Binding-site contacts:
Ligand atom OXT contacts residue GLY477 of chain 1.A at 2.9 Å (h-bond).
Ligand atom C contacts residue THR476 of chain 1.A at 4.3 Å.
Ligand atom O contacts residue SER323 of chain 1.A at 3.5 Å (h-bond).
Ligand atom C contacts residue ALA478 of chain 1.A at 3.8 Å (hydrophobic).
Ligand atom N contacts residue GLU137 of chain 1.A at 3.3 Å (salt-bridge).
Ligand atom OXT contacts residue PHE185 of chain 1.A at 4.1 Å.
Ligand atom CB contacts residue SER323 of chain 1.A at 4.3 Å.
Ligand atom CG contacts residue ILE189 of chain 1.A at 3.8 Å (hydrophobic).
Ligand atom CB contacts residue CYS322 of chain 1.A at 4.1 Å (hydrophobic).
Ligand atom CD contacts residue ALA478 of chain 1.A at 4.5 Å (hydrophobic).
Ligand atom OXT contacts residue LYS321 of chain 1.A at 4.2 Å.
Ligand atom CB contacts residue PHE185 of chain 1.A at 3.7 Å (hydrophobic).
Ligand atom CB contacts residue PHE485 of chain 1.A at 4.2 Å (hydrophobic).
Ligand atom N contacts residue ALA478 of chain 1.A at 3.8 Å.
Ligand atom CG contacts residue PHE485 of chain 1.A at 3.6 Å (hydrophobic).
Ligand atom CB contacts residue ILE189 of chain 1.A at 4.5 Å (hydrophobic).
Ligand atom OXT contacts residue THR476 of chain 1.A at 3.8 Å.
Ligand atom OXT contacts residue SER323 of chain 1.A at 2.6 Å (h-bond).
Ligand atom C contacts residue SER323 of chain 1.A at 3.2 Å.
Ligand atom CA contacts residue SER323 of chain 1.A at 4.3 Å.
Ligand atom CG contacts residue GLU137 of chain 1.A at 4.1 Å.
Ligand atom CA contacts residue GLU137 of chain 1.A at 4.2 Å.
Ligand atom CG contacts residue CYS322 of chain 1.A at 4.4 Å (hydrophobic).
Ligand atom O contacts residue PHE485 of chain 1.A at 3.6 Å.
Ligand atom O contacts residue ALA478 of chain 1.A at 3.1 Å (h-bond).
Ligand atom CD contacts residue GLU137 of chain 1.A at 3.5 Å.
Ligand atom OXT contacts residue ALA478 of chain 1.A at 4.2 Å.
Ligand atom CA contacts residue PHE185 of chain 1.A at 3.9 Å (hydrophobic).
Ligand atom O contacts residue THR476 of chain 1.A at 4.0 Å.
Ligand atom O contacts residue GLY477 of chain 1.A at 3.3 Å (h-bond).
Ligand atom CD contacts residue PHE485 of chain 1.A at 3.5 Å (hydrophobic).
Ligand atom C contacts residue GLY477 of chain 1.A at 3.3 Å.

The protein below binds the small molecule below.
Small molecule (SMILES): O=C(O)[C@@H]1CCCN1

Sequence of chain 1.A:
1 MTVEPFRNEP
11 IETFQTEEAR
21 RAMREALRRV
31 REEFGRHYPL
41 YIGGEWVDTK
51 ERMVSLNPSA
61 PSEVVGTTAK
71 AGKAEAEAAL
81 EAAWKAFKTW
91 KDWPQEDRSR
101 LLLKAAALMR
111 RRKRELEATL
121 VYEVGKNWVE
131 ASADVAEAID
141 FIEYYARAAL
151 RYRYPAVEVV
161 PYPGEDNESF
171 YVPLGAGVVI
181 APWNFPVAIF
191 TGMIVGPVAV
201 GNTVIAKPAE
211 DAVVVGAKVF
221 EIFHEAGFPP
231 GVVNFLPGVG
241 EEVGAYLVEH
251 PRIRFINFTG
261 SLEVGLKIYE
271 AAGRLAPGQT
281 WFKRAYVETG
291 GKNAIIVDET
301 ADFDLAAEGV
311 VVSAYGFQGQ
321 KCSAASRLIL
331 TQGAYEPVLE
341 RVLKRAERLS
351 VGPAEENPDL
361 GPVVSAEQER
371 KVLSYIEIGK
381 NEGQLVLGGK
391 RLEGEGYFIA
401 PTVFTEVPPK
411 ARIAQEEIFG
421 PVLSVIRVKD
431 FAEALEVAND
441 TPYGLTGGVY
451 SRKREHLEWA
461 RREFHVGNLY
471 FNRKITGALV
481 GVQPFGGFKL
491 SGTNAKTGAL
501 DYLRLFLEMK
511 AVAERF